Sequence of chain 1.B:
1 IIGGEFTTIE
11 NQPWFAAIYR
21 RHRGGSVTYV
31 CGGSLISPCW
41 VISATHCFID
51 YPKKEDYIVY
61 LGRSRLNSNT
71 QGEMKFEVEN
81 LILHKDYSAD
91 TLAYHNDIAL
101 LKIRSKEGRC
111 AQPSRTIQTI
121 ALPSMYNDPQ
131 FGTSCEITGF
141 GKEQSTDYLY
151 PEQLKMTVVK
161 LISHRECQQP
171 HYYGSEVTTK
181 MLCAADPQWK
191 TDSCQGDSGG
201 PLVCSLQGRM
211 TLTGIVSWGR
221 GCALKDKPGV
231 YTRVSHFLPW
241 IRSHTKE

This small molecule binds to this protein.
Small molecule (SMILES): CC(C)C[C@@H]1NC(=O)[C@H](Cc2ccc(O)cc2)NC(=O)[C@@H](C)NC(=O)[C@H](CO)NC(=O)[C@H](Cc2ccc(O)cc2)NC(=O)[C@H](C)NC(=O)[C@@H]2CCCN2C(=O)[C@@H](N)CSSC[C@@H](C=O)NC(=O)[C@H](CC(=O)O)NC1=O

Binding-site contacts:
Ligand atom C contacts residue GLY221 of chain 1.B at 3.8 Å.
Ligand atom N contacts residue ARG220 of chain 1.B at 3.7 Å.
Ligand atom C contacts residue GLY221 of chain 1.B at 3.8 Å.
Ligand atom C contacts residue MRZ1 of chain 1.C at 3.7 Å.
Ligand atom CB contacts residue GLN195 of chain 1.B at 3.9 Å.
Ligand atom O contacts residue CYS222 of chain 1.B at 4.1 Å.
Ligand atom O contacts residue THR91 of chain 1.B at 3.4 Å (h-bond).
Ligand atom N contacts residue MRZ1 of chain 1.C at 3.5 Å.
Ligand atom CA contacts residue ARG220 of chain 1.B at 4.1 Å.
Ligand atom C contacts residue GLY221 of chain 1.B at 3.5 Å.
Ligand atom O contacts residue GLN195 of chain 1.B at 3.5 Å.
Ligand atom CB contacts residue TRP218 of chain 1.B at 4.1 Å (hydrophobic).
Ligand atom OG contacts residue TRP218 of chain 1.B at 3.4 Å.
Ligand atom C contacts residue GLY219 of chain 1.B at 3.5 Å.
Ligand atom CA contacts residue GLY219 of chain 1.B at 3.6 Å.
Ligand atom CB contacts residue ARG220 of chain 1.B at 3.9 Å.
Ligand atom CA contacts residue MRZ1 of chain 1.C at 2.8 Å.
Ligand atom CE1 contacts residue SER145 of chain 1.B at 4.1 Å.
Ligand atom N contacts residue GLY221 of chain 1.B at 4.0 Å.
Ligand atom O contacts residue ARG220 of chain 1.B at 4.0 Å.
Ligand atom N contacts residue GLY221 of chain 1.B at 3.7 Å.
Ligand atom O contacts residue GLY221 of chain 1.B at 3.2 Å (h-bond).
Ligand atom N contacts residue GLY219 of chain 1.B at 2.6 Å (h-bond).
Ligand atom OD1 contacts residue LEU224 of chain 1.B at 3.8 Å.
Ligand atom O contacts residue ARG220 of chain 1.B at 4.1 Å.
Ligand atom OG contacts residue MRZ1 of chain 1.C at 4.1 Å.
Ligand atom N contacts residue GLY221 of chain 1.B at 4.1 Å.
Ligand atom CA contacts residue GLY221 of chain 1.B at 3.9 Å.
Ligand atom OG contacts residue GLY219 of chain 1.B at 3.1 Å (h-bond).
Ligand atom O contacts residue GLY221 of chain 1.B at 3.1 Å.
Ligand atom CB contacts residue MRZ1 of chain 1.C at 1.6 Å.
Ligand atom SG contacts residue ARG220 of chain 1.B at 3.0 Å (salt-bridge).
Ligand atom O contacts residue SER145 of chain 1.B at 3.6 Å.
Ligand atom C contacts residue CYS222 of chain 1.B at 3.6 Å (hydrophobic).
Ligand atom CB contacts residue GLY219 of chain 1.B at 3.8 Å.
Ligand atom CA contacts residue GLY219 of chain 1.B at 3.3 Å.
Ligand atom CB contacts residue ARG220 of chain 1.B at 2.8 Å.
Ligand atom CA contacts residue GLY221 of chain 1.B at 3.7 Å.
Ligand atom CA contacts residue ARG220 of chain 1.B at 3.9 Å.
Ligand atom O contacts residue CYS222 of chain 1.B at 3.9 Å.